Sequence of chain 1.D:
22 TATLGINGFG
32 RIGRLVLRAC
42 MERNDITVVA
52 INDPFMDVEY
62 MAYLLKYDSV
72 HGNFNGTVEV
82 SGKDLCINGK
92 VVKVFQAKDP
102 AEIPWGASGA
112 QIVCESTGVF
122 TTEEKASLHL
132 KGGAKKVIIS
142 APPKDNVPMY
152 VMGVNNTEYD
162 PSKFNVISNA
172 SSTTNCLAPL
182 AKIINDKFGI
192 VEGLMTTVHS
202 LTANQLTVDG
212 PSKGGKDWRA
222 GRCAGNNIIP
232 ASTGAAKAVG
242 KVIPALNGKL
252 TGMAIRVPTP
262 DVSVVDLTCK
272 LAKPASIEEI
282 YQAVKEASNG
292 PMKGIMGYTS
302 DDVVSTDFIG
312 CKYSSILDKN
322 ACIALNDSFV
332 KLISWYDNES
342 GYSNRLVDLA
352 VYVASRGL

A small-molecule ligand and the protein it binds are described below.
Small molecule (SMILES): O=C[C@H](O)COP(=O)(O)O

Binding-site contacts:
Ligand atom O1P contacts residue HIS200 of chain 1.D at 3.9 Å.
Ligand atom C1 contacts residue ARG257 of chain 1.D at 4.0 Å.
Ligand atom P contacts residue SER172 of chain 1.D at 4.0 Å.
Ligand atom C3 contacts residue THR203 of chain 1.D at 4.3 Å.
Ligand atom C2 contacts residue ARG257 of chain 1.D at 3.9 Å.
Ligand atom O4P contacts residue MG1 of chain 1.P at 4.3 Å.
Ligand atom O1 contacts residue THR203 of chain 1.D at 4.0 Å.
Ligand atom C2 contacts residue NAD1 of chain 1.O at 3.7 Å.
Ligand atom O4P contacts residue ASN339 of chain 1.D at 4.0 Å.
Ligand atom P contacts residue SER173 of chain 1.D at 3.2 Å.
Ligand atom C1 contacts residue THR203 of chain 1.D at 3.8 Å.
Ligand atom O1P contacts residue MG1 of chain 1.P at 3.0 Å.
Ligand atom O2 contacts residue ARG257 of chain 1.D at 3.2 Å (salt-bridge).
Ligand atom O3P contacts residue SER173 of chain 1.D at 3.6 Å.
Ligand atom C3 contacts residue NAD1 of chain 1.O at 4.2 Å.
Ligand atom O3P contacts residue THR174 of chain 1.D at 2.7 Å (h-bond).
Ligand atom O2P contacts residue MG1 of chain 1.P at 3.9 Å.
Ligand atom C3 contacts residue ARG257 of chain 1.D at 3.9 Å.
Ligand atom O4P contacts residue THR174 of chain 1.D at 3.9 Å.
Ligand atom O3P contacts residue HIS200 of chain 1.D at 4.3 Å.
Ligand atom O3P contacts residue MG1 of chain 1.P at 2.0 Å.
Ligand atom C1 contacts residue ASN205 of chain 1.D at 3.7 Å.
Ligand atom O1P contacts residue ARG257 of chain 1.D at 4.4 Å.
Ligand atom C3 contacts residue HIS200 of chain 1.D at 4.1 Å.
Ligand atom O4P contacts residue HIS200 of chain 1.D at 2.6 Å (h-bond).
Ligand atom O4P contacts residue NAD1 of chain 1.O at 3.9 Å.
Ligand atom O4P contacts residue SER173 of chain 1.D at 2.4 Å (h-bond).
Ligand atom O2P contacts residue NAD1 of chain 1.O at 3.2 Å.
Ligand atom P contacts residue MG1 of chain 1.P at 3.1 Å.
Ligand atom O3P contacts residue SER172 of chain 1.D at 3.4 Å.
Ligand atom O2P contacts residue SER172 of chain 1.D at 3.4 Å.
Ligand atom P contacts residue HIS200 of chain 1.D at 3.8 Å.
Ligand atom C3 contacts residue MG1 of chain 1.P at 4.4 Å.
Ligand atom O2 contacts residue MG1 of chain 1.P at 4.4 Å.
Ligand atom P contacts residue NAD1 of chain 1.O at 4.3 Å.
Ligand atom O1 contacts residue NAD1 of chain 1.O at 3.3 Å (h-bond).
Ligand atom C1 contacts residue NAD1 of chain 1.O at 3.7 Å.
Ligand atom O1 contacts residue ASN205 of chain 1.D at 4.0 Å.
Ligand atom O2P contacts residue SER173 of chain 1.D at 3.1 Å (h-bond).
Ligand atom P contacts residue THR174 of chain 1.D at 3.9 Å.